This protein binds this small molecule.
Small molecule (SMILES): CC(=O)N[C@@H]1[C@@H](O[C@@H]2O[C@H](CO)[C@H](O)[C@H](O[C@]3(C(=O)O)C[C@H](O)[C@@H](NC(C)=O)[C@H]([C@H](O)[C@H](O)CO)O3)[C@H]2O)[C@@H](O)[C@@H](CO)O[C@H]1O

Binding-site contacts:
Ligand atom C6 contacts residue TYR386 of chain 1.D at 3.6 Å (hydrophobic).
Ligand atom C3 contacts residue LEU245 of chain 1.D at 4.0 Å (hydrophobic).
Ligand atom O6 contacts residue GLU330 of chain 1.D at 2.7 Å (salt-bridge).
Ligand atom C5 contacts residue TRP385 of chain 1.D at 3.7 Å (hydrophobic).
Ligand atom C4 contacts residue LEU245 of chain 1.D at 3.7 Å (hydrophobic).
Ligand atom O4 contacts residue PHE375 of chain 1.D at 2.5 Å (h-bond).
Ligand atom C5 contacts residue GLU330 of chain 1.D at 4.0 Å.
Ligand atom O6 contacts residue GLU330 of chain 1.D at 3.6 Å.
Ligand atom C6 contacts residue TRP385 of chain 1.D at 3.9 Å (hydrophobic).
Ligand atom C2 contacts residue HIS376 of chain 1.D at 4.1 Å.
Ligand atom O5 contacts residue GLU330 of chain 1.D at 3.2 Å (salt-bridge).
Ligand atom C4 contacts residue TYR386 of chain 1.D at 3.8 Å (hydrophobic).
Ligand atom C1 contacts residue HIS376 of chain 1.D at 4.0 Å.
Ligand atom C6 contacts residue GLU330 of chain 1.D at 3.9 Å.
Ligand atom O1B contacts residue ARG391 of chain 1.D at 3.6 Å.
Ligand atom O6 contacts residue PRO329 of chain 1.D at 3.3 Å.
Ligand atom C5 contacts residue HIS376 of chain 1.D at 4.2 Å.
Ligand atom O3 contacts residue GLU330 of chain 1.D at 4.1 Å.
Ligand atom C6 contacts residue GLU330 of chain 1.D at 3.7 Å.
Ligand atom O1B contacts residue TRP385 of chain 1.D at 3.5 Å.
Ligand atom C4 contacts residue TRP385 of chain 1.D at 4.0 Å (hydrophobic).
Ligand atom C3 contacts residue TRP385 of chain 1.D at 4.1 Å (hydrophobic).
Ligand atom C6 contacts residue SER383 of chain 1.D at 3.8 Å.
Ligand atom C5 contacts residue TRP385 of chain 1.D at 3.5 Å (hydrophobic).
Ligand atom O4 contacts residue LEU245 of chain 1.D at 3.5 Å.
Ligand atom C6 contacts residue PHE375 of chain 1.D at 3.7 Å (hydrophobic).
Ligand atom O1A contacts residue LEU245 of chain 1.D at 3.6 Å.
Ligand atom C4 contacts residue PHE375 of chain 1.D at 3.4 Å (hydrophobic).
Ligand atom O5 contacts residue HIS376 of chain 1.D at 3.3 Å (h-bond).
Ligand atom O8 contacts residue TRP385 of chain 1.D at 4.1 Å.
Ligand atom O6 contacts residue SER383 of chain 1.D at 2.7 Å (h-bond).
Ligand atom C6 contacts residue PRO329 of chain 1.D at 3.5 Å (hydrophobic).
Ligand atom O4 contacts residue TYR386 of chain 1.D at 4.1 Å.
Ligand atom O3 contacts residue HIS376 of chain 1.D at 3.5 Å.
Ligand atom O6 contacts residue TRP385 of chain 1.D at 3.3 Å.
Ligand atom O4 contacts residue HIS376 of chain 1.D at 3.2 Å.
Ligand atom O4 contacts residue HIS376 of chain 1.D at 3.1 Å.
Ligand atom C5 contacts residue GLU330 of chain 1.D at 4.1 Å.
Ligand atom C4 contacts residue GLU330 of chain 1.D at 3.1 Å.
Ligand atom O4 contacts residue GLU330 of chain 1.D at 2.8 Å (salt-bridge).

Sequence of chain 1.D:
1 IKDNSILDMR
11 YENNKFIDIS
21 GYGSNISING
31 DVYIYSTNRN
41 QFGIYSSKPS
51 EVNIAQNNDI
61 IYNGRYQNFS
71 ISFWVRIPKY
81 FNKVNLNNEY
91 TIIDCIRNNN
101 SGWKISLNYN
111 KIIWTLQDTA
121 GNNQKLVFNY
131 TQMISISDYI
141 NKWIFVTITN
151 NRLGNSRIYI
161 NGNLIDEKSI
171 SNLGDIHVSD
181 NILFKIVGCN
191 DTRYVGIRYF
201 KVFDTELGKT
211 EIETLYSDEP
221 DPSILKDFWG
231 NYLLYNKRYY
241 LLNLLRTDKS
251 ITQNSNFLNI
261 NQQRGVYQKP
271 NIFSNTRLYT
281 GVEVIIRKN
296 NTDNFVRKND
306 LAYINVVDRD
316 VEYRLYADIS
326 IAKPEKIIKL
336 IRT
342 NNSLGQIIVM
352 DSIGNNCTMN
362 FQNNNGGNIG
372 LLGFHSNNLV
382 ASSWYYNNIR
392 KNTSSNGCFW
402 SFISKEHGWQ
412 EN